This protein binds this small molecule.
Small molecule (SMILES): NC(=[NH2+])c1cc2cc(-c3cccc(-c4ccccc4)c3O)[nH]c2cc1Cl

Binding-site contacts:
Ligand atom CL2 contacts residue VAL230 of chain 1.B at 3.7 Å.
Ligand atom C1' contacts residue GLN195 of chain 1.B at 3.2 Å.
Ligand atom C5B contacts residue HIS46 of chain 1.B at 3.5 Å.
Ligand atom C7 contacts residue ASP192 of chain 1.B at 3.5 Å.
Ligand atom CL2 contacts residue TRP218 of chain 1.B at 3.1 Å.
Ligand atom C7 contacts residue SER193 of chain 1.B at 3.3 Å.
Ligand atom N1 contacts residue ASP192 of chain 1.B at 3.1 Å (salt-bridge).
Ligand atom C2B contacts residue SER198 of chain 1.B at 3.8 Å.
Ligand atom N1 contacts residue SER193 of chain 1.B at 3.8 Å.
Ligand atom C6' contacts residue HIS46 of chain 1.B at 3.5 Å.
Ligand atom N3 contacts residue SER217 of chain 1.B at 3.7 Å.
Ligand atom C2 contacts residue TRP218 of chain 1.B at 3.5 Å (hydrophobic).
Ligand atom C3 contacts residue SER217 of chain 1.B at 3.6 Å.
Ligand atom C9 contacts residue GLN195 of chain 1.B at 3.0 Å.
Ligand atom O6' contacts residue HIS46 of chain 1.B at 2.6 Å (h-bond).
Ligand atom C1B contacts residue HIS46 of chain 1.B at 3.5 Å.
Ligand atom CL2 contacts residue VAL216 of chain 1.B at 3.8 Å.
Ligand atom CL2 contacts residue SER193 of chain 1.B at 3.4 Å.
Ligand atom C3 contacts residue TRP218 of chain 1.B at 3.5 Å (hydrophobic).
Ligand atom N1 contacts residue GLY219 of chain 1.B at 3.8 Å.
Ligand atom C3B contacts residue CYS31 of chain 1.B at 3.5 Å (hydrophobic).
Ligand atom C6 contacts residue GLY221 of chain 1.B at 3.5 Å.
Ligand atom C4B contacts residue CYS47 of chain 1.B at 3.8 Å (hydrophobic).
Ligand atom N2 contacts residue SER193 of chain 1.B at 2.7 Å (h-bond).
Ligand atom N2 contacts residue GLY229 of chain 1.B at 3.3 Å.
Ligand atom N1 contacts residue CYS222 of chain 1.B at 3.7 Å.
Ligand atom C2B contacts residue HIS46 of chain 1.B at 3.6 Å.
Ligand atom C4B contacts residue HIS46 of chain 1.B at 3.6 Å.
Ligand atom N1 contacts residue GLY221 of chain 1.B at 2.7 Å (h-bond).
Ligand atom C7 contacts residue GLY221 of chain 1.B at 3.8 Å.
Ligand atom N3 contacts residue SER198 of chain 1.B at 3.8 Å.
Ligand atom CL2 contacts residue GLY229 of chain 1.B at 3.6 Å.
Ligand atom C8 contacts residue GLN195 of chain 1.B at 3.3 Å.
Ligand atom C3 contacts residue VAL216 of chain 1.B at 3.8 Å (hydrophobic).
Ligand atom C2' contacts residue GLN195 of chain 1.B at 2.7 Å.
Ligand atom O6' contacts residue SER198 of chain 1.B at 2.7 Å (h-bond).
Ligand atom C3' contacts residue GLN195 of chain 1.B at 3.5 Å.
Ligand atom N2 contacts residue ASP192 of chain 1.B at 3.0 Å (salt-bridge).
Ligand atom C6B contacts residue HIS46 of chain 1.B at 3.6 Å.
Ligand atom C6' contacts residue SER198 of chain 1.B at 3.6 Å.

Sequence of chain 1.B:
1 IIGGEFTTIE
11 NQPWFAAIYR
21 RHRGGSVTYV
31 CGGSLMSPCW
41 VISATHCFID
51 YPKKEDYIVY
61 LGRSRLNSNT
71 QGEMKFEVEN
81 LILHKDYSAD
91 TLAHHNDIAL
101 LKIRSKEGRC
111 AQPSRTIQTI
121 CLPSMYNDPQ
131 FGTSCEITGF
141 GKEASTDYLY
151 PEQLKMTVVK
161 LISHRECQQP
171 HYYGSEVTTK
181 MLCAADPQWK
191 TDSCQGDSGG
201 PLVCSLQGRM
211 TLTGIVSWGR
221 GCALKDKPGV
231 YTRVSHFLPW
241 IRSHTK